Sequence of chain 1.B:
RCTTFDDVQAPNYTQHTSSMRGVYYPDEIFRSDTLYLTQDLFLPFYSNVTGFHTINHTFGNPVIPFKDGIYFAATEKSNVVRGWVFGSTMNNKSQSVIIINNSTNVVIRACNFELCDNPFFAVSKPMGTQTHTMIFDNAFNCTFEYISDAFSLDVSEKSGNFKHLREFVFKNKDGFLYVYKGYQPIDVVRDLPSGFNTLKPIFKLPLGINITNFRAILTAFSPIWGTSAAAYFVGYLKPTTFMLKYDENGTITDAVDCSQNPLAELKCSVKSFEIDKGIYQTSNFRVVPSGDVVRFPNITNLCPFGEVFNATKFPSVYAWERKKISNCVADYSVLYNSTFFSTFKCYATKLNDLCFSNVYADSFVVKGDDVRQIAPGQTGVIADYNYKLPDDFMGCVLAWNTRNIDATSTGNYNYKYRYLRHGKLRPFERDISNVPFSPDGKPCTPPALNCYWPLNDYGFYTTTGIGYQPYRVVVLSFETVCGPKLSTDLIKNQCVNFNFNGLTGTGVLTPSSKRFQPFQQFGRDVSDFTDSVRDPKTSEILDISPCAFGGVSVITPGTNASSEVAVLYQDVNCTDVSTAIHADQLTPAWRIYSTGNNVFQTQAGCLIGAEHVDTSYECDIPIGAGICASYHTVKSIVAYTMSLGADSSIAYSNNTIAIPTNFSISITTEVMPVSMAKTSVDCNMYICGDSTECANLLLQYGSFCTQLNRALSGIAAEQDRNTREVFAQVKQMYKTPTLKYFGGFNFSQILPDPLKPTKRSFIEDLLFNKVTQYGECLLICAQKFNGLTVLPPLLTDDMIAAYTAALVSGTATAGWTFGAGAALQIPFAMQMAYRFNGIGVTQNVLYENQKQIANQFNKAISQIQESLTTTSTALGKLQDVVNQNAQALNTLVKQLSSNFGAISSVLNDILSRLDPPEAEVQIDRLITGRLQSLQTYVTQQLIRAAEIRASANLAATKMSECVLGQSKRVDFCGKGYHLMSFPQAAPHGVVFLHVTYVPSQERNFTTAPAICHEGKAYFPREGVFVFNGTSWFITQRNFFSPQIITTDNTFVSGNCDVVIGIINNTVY

Binding-site contacts:
Ligand atom N2 contacts residue ASN678 of chain 1.B at 2.9 Å (h-bond).
Ligand atom C2 contacts residue ASN678 of chain 1.B at 2.5 Å.
Ligand atom C8 contacts residue ASN678 of chain 1.B at 4.3 Å.
Ligand atom O7 contacts residue ILE1099 of chain 1.B at 4.2 Å.
Ligand atom C7 contacts residue ILE1099 of chain 1.B at 4.4 Å (hydrophobic).
Ligand atom C8 contacts residue ILE1099 of chain 1.B at 3.6 Å (hydrophobic).
Ligand atom C4 contacts residue ASN678 of chain 1.B at 4.3 Å.
Ligand atom C1 contacts residue ASN678 of chain 1.B at 1.4 Å.
Ligand atom O5 contacts residue ASN678 of chain 1.B at 2.4 Å (h-bond).
Ligand atom C7 contacts residue ASN678 of chain 1.B at 3.2 Å.
Ligand atom C3 contacts residue ASN678 of chain 1.B at 3.8 Å.
Ligand atom C5 contacts residue ASN678 of chain 1.B at 3.7 Å.
Ligand atom O7 contacts residue ASN678 of chain 1.B at 3.2 Å (h-bond).

This protein binds this small molecule.
Small molecule (SMILES): CC(=O)N[C@@H]1[C@@H](O)[C@H](O)[C@@H](CO)O[C@H]1O